The small molecule below binds the protein below.
Small molecule (SMILES): CC(=O)N[C@H]1[C@H](O[C@H]2[C@H](O)[C@@H](NC(C)=O)CO[C@@H]2CO)O[C@H](CO)[C@@H](O[C@@H]2O[C@H](CO)[C@@H](O)[C@H](O)[C@@H]2O)[C@@H]1O

Sequence of chain 1.A:
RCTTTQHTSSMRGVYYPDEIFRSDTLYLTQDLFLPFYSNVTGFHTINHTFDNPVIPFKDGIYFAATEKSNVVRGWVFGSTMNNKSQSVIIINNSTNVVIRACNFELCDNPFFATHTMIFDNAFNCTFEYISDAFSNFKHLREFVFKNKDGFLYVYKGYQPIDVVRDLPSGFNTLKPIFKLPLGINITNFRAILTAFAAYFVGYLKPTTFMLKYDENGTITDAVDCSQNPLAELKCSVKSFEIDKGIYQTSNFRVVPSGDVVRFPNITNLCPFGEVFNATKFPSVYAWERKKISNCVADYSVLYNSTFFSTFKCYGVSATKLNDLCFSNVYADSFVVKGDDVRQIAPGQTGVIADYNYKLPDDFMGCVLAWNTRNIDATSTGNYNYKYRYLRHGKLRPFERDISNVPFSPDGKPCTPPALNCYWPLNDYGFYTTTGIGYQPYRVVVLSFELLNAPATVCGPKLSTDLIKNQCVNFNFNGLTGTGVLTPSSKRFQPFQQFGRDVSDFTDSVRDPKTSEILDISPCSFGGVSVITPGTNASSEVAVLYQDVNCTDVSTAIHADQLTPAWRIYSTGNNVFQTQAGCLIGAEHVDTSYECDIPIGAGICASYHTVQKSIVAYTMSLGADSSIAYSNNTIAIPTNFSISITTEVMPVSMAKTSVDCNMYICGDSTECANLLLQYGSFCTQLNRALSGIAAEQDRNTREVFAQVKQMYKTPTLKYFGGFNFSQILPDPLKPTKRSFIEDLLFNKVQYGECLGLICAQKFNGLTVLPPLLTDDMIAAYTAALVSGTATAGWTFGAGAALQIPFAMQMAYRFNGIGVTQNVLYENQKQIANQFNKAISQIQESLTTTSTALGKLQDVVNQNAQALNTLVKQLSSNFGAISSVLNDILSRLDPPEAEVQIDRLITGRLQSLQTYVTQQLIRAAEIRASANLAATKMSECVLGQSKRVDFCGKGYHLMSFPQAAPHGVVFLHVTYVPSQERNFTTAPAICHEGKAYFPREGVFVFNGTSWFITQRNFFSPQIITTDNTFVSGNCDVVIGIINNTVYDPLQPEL

Binding-site contacts:
Ligand atom O5 contacts residue ASN138 of chain 1.A at 2.4 Å (h-bond).
Ligand atom N2 contacts residue ASN138 of chain 1.A at 2.7 Å (h-bond).
Ligand atom O6 contacts residue ASN141 of chain 1.A at 3.8 Å.
Ligand atom C5 contacts residue ASN141 of chain 1.A at 3.9 Å.
Ligand atom C2 contacts residue ASN138 of chain 1.A at 2.3 Å.
Ligand atom O5 contacts residue ASN141 of chain 1.A at 3.8 Å.
Ligand atom O7 contacts residue ASN138 of chain 1.A at 3.4 Å (h-bond).
Ligand atom C6 contacts residue ASN141 of chain 1.A at 3.8 Å.
Ligand atom C7 contacts residue ASN138 of chain 1.A at 3.2 Å.
Ligand atom C4 contacts residue ASN138 of chain 1.A at 4.2 Å.
Ligand atom C5 contacts residue ASN138 of chain 1.A at 3.6 Å.
Ligand atom C1 contacts residue ASN138 of chain 1.A at 1.4 Å.
Ligand atom C8 contacts residue ASN138 of chain 1.A at 4.3 Å.
Ligand atom C3 contacts residue ASN138 of chain 1.A at 3.6 Å.